This protein binds this small molecule.
Small molecule (SMILES): CC(=O)N[C@@H]1[C@@H](O)[C@H](O)[C@@H](CO)O[C@H]1O

Sequence of chain 2.A:
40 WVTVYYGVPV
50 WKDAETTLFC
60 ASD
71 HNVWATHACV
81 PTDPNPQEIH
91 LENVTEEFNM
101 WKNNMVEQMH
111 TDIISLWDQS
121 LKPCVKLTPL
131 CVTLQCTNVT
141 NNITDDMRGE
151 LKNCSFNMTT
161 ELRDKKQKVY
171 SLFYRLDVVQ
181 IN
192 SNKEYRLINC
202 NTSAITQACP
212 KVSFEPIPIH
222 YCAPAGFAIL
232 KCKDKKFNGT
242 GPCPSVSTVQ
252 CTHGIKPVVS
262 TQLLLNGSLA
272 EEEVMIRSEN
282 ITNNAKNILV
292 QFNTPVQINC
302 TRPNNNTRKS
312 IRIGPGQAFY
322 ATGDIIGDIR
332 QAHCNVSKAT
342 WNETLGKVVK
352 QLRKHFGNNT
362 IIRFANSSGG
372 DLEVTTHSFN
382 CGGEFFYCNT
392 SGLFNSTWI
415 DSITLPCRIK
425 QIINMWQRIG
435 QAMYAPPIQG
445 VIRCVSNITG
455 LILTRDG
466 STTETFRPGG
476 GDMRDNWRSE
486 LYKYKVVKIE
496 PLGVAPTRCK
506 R

Binding-site contacts:
Ligand atom C4 contacts residue ASN359 of chain 2.A at 4.2 Å.
Ligand atom C8 contacts residue ASN360 of chain 2.A at 3.9 Å.
Ligand atom C7 contacts residue ASN359 of chain 2.A at 3.3 Å.
Ligand atom O5 contacts residue ASN359 of chain 2.A at 2.4 Å (h-bond).
Ligand atom C1 contacts residue ASN359 of chain 2.A at 1.4 Å.
Ligand atom C5 contacts residue ASN359 of chain 2.A at 3.7 Å.
Ligand atom C3 contacts residue ASN359 of chain 2.A at 3.7 Å.
Ligand atom N2 contacts residue ASN359 of chain 2.A at 2.8 Å (h-bond).
Ligand atom C8 contacts residue ASN359 of chain 2.A at 3.6 Å.
Ligand atom O7 contacts residue ASN359 of chain 2.A at 3.5 Å (h-bond).
Ligand atom C2 contacts residue ASN359 of chain 2.A at 2.4 Å.